Binding-site contacts:
Ligand atom C8 contacts residue ARG326 of chain 1.B at 3.6 Å.
Ligand atom C4 contacts residue ASN45 of chain 1.B at 4.2 Å.
Ligand atom O6 contacts residue THR47 of chain 1.B at 2.9 Å (h-bond).
Ligand atom C1 contacts residue THR47 of chain 1.B at 4.5 Å.
Ligand atom N2 contacts residue ASN45 of chain 1.B at 2.9 Å (h-bond).
Ligand atom C8 contacts residue ASP324 of chain 1.B at 4.3 Å.
Ligand atom C6 contacts residue ASN50 of chain 1.B at 3.7 Å.
Ligand atom O6 contacts residue GLU49 of chain 1.B at 3.6 Å.
Ligand atom O5 contacts residue ASN45 of chain 1.B at 2.3 Å (h-bond).
Ligand atom O5 contacts residue THR47 of chain 1.B at 4.3 Å.
Ligand atom C7 contacts residue ASN45 of chain 1.B at 3.6 Å.
Ligand atom C1 contacts residue ASN50 of chain 1.B at 3.6 Å.
Ligand atom C5 contacts residue ASN50 of chain 1.B at 4.0 Å.
Ligand atom O5 contacts residue ASN50 of chain 1.B at 3.0 Å (h-bond).
Ligand atom C2 contacts residue ASN45 of chain 1.B at 2.4 Å.
Ligand atom O7 contacts residue ASN45 of chain 1.B at 3.9 Å.
Ligand atom C8 contacts residue GLU49 of chain 1.B at 4.4 Å.
Ligand atom C1 contacts residue ASN45 of chain 1.B at 1.4 Å.
Ligand atom O6 contacts residue ASN50 of chain 1.B at 3.9 Å.
Ligand atom C3 contacts residue ASN45 of chain 1.B at 3.8 Å.
Ligand atom C5 contacts residue ASN45 of chain 1.B at 3.6 Å.
Ligand atom C6 contacts residue GLU49 of chain 1.B at 4.4 Å.
Ligand atom C6 contacts residue THR47 of chain 1.B at 4.0 Å.

Sequence of chain 1.B:
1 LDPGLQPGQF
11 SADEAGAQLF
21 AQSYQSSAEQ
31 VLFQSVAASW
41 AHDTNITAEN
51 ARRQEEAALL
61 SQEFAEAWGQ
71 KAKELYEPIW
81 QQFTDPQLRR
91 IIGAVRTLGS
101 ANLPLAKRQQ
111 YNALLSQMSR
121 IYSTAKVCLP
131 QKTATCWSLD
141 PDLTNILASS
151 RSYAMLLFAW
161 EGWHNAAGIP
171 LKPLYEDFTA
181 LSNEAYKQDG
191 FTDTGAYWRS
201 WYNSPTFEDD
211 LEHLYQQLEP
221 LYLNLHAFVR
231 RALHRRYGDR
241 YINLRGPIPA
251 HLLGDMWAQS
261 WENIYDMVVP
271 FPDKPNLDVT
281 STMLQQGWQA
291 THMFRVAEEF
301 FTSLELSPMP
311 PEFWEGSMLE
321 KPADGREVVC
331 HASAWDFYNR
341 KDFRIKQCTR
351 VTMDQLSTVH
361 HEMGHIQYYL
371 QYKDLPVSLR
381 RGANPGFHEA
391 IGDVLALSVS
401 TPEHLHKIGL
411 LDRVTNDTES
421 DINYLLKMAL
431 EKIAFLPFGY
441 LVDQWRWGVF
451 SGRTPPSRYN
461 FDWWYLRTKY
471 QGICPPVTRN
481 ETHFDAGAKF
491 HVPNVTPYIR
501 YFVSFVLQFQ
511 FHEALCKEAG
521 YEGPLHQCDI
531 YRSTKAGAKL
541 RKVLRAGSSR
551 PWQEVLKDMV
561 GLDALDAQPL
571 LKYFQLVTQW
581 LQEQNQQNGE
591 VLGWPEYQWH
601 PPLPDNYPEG

This protein binds this small molecule.
Small molecule (SMILES): CC(=O)N[C@H]1[C@H](O[C@H]2[C@H](O)[C@@H](NC(C)=O)CO[C@@H]2CO)O[C@H](CO)[C@@H](O)[C@@H]1O